The small molecule below binds the protein below.
Small molecule (SMILES): CC(=O)c1nc(NC(=O)[C@@H](C)N)sc1-c1cncc(N)c1

Binding-site contacts:
Ligand atom CAH contacts residue SER1 of chain 1.A at 3.4 Å.
Ligand atom NAL contacts residue GLN3 of chain 1.A at 4.5 Å.
Ligand atom CB contacts residue GLN3 of chain 1.A at 4.3 Å.
Ligand atom NAK contacts residue GLN3 of chain 1.A at 3.9 Å.
Ligand atom CAH contacts residue GLN3 of chain 1.A at 3.4 Å.
Ligand atom SAM contacts residue GLN3 of chain 1.A at 4.0 Å.
Ligand atom NAJ contacts residue GLU4 of chain 1.A at 4.3 Å.
Ligand atom CAG contacts residue GLU4 of chain 1.A at 3.8 Å.
Ligand atom NAJ contacts residue GLN3 of chain 1.A at 4.1 Å.
Ligand atom CAR contacts residue GLN3 of chain 1.A at 4.1 Å.
Ligand atom CAA contacts residue GLN3 of chain 1.A at 3.7 Å.
Ligand atom CAQ contacts residue GLN3 of chain 1.A at 4.3 Å.
Ligand atom C contacts residue GLN3 of chain 1.A at 4.3 Å.
Ligand atom N contacts residue GLN3 of chain 1.A at 3.7 Å.
Ligand atom CAS contacts residue GLN3 of chain 1.A at 3.7 Å.
Ligand atom CAG contacts residue SER1 of chain 1.A at 3.8 Å.
Ligand atom NAJ contacts residue SER1 of chain 1.A at 2.7 Å (h-bond).
Ligand atom CA contacts residue GLN3 of chain 1.A at 3.6 Å.
Ligand atom CAN contacts residue GLN3 of chain 1.A at 3.8 Å.
Ligand atom OAE contacts residue GLN3 of chain 1.A at 4.3 Å.
Ligand atom CAT contacts residue GLN3 of chain 1.A at 3.9 Å.

Sequence of chain 1.A:
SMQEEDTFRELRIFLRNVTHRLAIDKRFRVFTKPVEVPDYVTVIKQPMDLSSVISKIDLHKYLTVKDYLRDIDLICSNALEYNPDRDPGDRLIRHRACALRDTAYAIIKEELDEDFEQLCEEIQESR